Sequence of chain 2.A:
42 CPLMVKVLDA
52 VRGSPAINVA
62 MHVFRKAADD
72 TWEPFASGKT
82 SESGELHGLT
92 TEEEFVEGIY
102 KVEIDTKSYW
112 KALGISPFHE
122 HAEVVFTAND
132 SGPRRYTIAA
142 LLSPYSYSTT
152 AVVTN

Binding-site contacts:
Ligand atom CAI contacts residue ALA140 of chain 1.B at 3.3 Å (hydrophobic).
Ligand atom CLS contacts residue LYS47 of chain 2.B at 3.7 Å.
Ligand atom CLV contacts residue 91C1 of chain 2.D at 1.0 Å.
Ligand atom OAK contacts residue ALA140 of chain 1.B at 3.6 Å.
Ligand atom OAT contacts residue SER149 of chain 2.B at 2.9 Å.
Ligand atom CAC contacts residue 91C1 of chain 2.D at 1.0 Å.
Ligand atom OAT contacts residue THR151 of chain 2.B at 3.6 Å (h-bond).
Ligand atom OAF contacts residue 91C1 of chain 2.D at 0.8 Å.
Ligand atom OAU contacts residue SER149 of chain 1.B at 3.3 Å.
Ligand atom CAA contacts residue 91C1 of chain 2.D at 1.1 Å.
Ligand atom CAM contacts residue 91C1 of chain 2.D at 0.5 Å.
Ligand atom CAJ contacts residue LEU49 of chain 2.B at 3.7 Å (hydrophobic).
Ligand atom OAU contacts residue LEU142 of chain 1.B at 3.5 Å.
Ligand atom CAO contacts residue 91C1 of chain 2.D at 0.4 Å.
Ligand atom OAK contacts residue LEU142 of chain 1.B at 3.7 Å.
Ligand atom CAP contacts residue 91C1 of chain 2.D at 0.4 Å.
Ligand atom OAK contacts residue ALA141 of chain 1.B at 3.7 Å.
Ligand atom CAB contacts residue 91C1 of chain 2.D at 1.1 Å.
Ligand atom CLS contacts residue 91C1 of chain 2.D at 1.0 Å.
Ligand atom CAH contacts residue 91C1 of chain 2.D at 1.0 Å.
Ligand atom OAK contacts residue 91C1 of chain 2.D at 0.9 Å.
Ligand atom CAN contacts residue LEU49 of chain 2.B at 3.5 Å (hydrophobic).
Ligand atom CAL contacts residue 91C1 of chain 2.D at 0.5 Å.
Ligand atom CAQ contacts residue 91C1 of chain 2.D at 0.4 Å.
Ligand atom OAR contacts residue 91C1 of chain 2.D at 0.8 Å (h-bond).
Ligand atom OAU contacts residue 91C1 of chain 2.D at 1.0 Å.
Ligand atom CAB contacts residue LEU142 of chain 1.B at 3.6 Å (hydrophobic).
Ligand atom CAE contacts residue 91C1 of chain 2.D at 1.0 Å.
Ligand atom CAD contacts residue 91C1 of chain 2.D at 0.9 Å.
Ligand atom CAA contacts residue LEU142 of chain 1.B at 3.5 Å (hydrophobic).
Ligand atom CAG contacts residue 91C1 of chain 2.D at 1.0 Å.
Ligand atom OAT contacts residue 91C1 of chain 2.D at 1.7 Å (h-bond).
Ligand atom CAD contacts residue THR151 of chain 2.B at 3.7 Å.
Ligand atom OAT contacts residue THR150 of chain 2.B at 2.9 Å (h-bond).
Ligand atom CAN contacts residue 91C1 of chain 2.D at 0.5 Å.
Ligand atom OAR contacts residue LYS47 of chain 2.B at 3.7 Å.
Ligand atom CAJ contacts residue 91C1 of chain 2.D at 0.8 Å.
Ligand atom OAR contacts residue LYS47 of chain 1.B at 3.1 Å (salt-bridge).
Ligand atom CAM contacts residue LEU49 of chain 1.B at 3.4 Å (hydrophobic).
Ligand atom CAI contacts residue 91C1 of chain 2.D at 1.0 Å.

The protein below binds the small molecule below.
Small molecule (SMILES): O=C1C[C@H](c2cc(Cl)c(O)c(Cl)c2)Oc2cc(O)cc(O)c21

Sequence of chain 2.B:
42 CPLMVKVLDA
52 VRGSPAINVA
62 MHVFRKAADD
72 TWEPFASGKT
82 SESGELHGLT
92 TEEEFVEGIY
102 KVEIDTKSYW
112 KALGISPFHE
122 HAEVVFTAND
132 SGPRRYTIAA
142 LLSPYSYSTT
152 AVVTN

Sequence of chain 1.B:
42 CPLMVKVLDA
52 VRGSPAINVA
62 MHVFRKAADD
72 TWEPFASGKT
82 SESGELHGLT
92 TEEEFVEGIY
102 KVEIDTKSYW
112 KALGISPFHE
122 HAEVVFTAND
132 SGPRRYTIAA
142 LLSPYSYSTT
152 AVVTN